This protein binds this small molecule.
Small molecule (SMILES): O=P(O)(O)OC[C@@H](O)[C@@H](O)[C@H](O)[C@H](O)COP(=O)(O)O

Sequence of chain 1.A:
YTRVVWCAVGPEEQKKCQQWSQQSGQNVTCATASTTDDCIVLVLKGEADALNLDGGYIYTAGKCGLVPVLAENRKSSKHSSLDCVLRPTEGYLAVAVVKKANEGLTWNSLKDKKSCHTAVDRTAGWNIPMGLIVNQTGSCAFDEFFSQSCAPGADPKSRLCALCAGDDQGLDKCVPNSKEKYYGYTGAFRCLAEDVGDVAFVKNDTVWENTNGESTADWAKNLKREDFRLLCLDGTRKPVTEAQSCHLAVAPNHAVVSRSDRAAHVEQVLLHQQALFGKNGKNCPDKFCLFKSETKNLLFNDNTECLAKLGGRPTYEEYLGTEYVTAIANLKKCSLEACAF

Binding-site contacts:
Ligand atom C5 contacts residue GLU318 of chain 1.A at 3.3 Å.
Ligand atom O5 contacts residue GLU317 of chain 1.A at 4.3 Å.
Ligand atom O5 contacts residue THR322 of chain 1.A at 4.1 Å.
Ligand atom C5 contacts residue GLY321 of chain 1.A at 4.2 Å.
Ligand atom O6 contacts residue THR322 of chain 1.A at 3.5 Å (h-bond).
Ligand atom C3 contacts residue GLU318 of chain 1.A at 3.9 Å.
Ligand atom C4 contacts residue GLU318 of chain 1.A at 3.9 Å.
Ligand atom C6 contacts residue THR322 of chain 1.A at 3.9 Å.
Ligand atom O6 contacts residue GLU318 of chain 1.A at 4.1 Å.
Ligand atom O5 contacts residue GLY321 of chain 1.A at 3.0 Å.
Ligand atom O3 contacts residue GLU318 of chain 1.A at 3.5 Å (salt-bridge).
Ligand atom O6 contacts residue GLU317 of chain 1.A at 4.2 Å.
Ligand atom O5 contacts residue GLU318 of chain 1.A at 3.0 Å (salt-bridge).